Sequence of chain 1.B:
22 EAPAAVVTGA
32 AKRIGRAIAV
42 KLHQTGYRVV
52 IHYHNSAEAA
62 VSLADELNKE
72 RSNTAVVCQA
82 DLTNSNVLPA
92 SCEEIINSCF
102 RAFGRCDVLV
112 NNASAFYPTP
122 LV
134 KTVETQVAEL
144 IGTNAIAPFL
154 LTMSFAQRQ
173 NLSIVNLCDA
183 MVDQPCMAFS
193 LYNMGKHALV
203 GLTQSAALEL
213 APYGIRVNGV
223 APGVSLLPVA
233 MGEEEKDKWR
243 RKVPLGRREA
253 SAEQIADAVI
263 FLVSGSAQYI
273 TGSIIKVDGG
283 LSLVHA

This protein binds this small molecule.
Small molecule (SMILES): O=c1c(O)c(-c2cccc(O)c2)oc2ccc(O)cc12

Binding-site contacts:
Ligand atom OAQ contacts residue GLY225 of chain 1.B at 3.6 Å.
Ligand atom CAN contacts residue VAL226 of chain 1.B at 3.8 Å (hydrophobic).
Ligand atom CAH contacts residue LEU228 of chain 1.B at 3.8 Å (hydrophobic).
Ligand atom CAI contacts residue NAP1 of chain 1.I at 3.3 Å.
Ligand atom CAD contacts residue NAP1 of chain 1.I at 3.6 Å.
Ligand atom CAA contacts residue NAP1 of chain 1.I at 3.1 Å.
Ligand atom CAJ contacts residue NAP1 of chain 1.I at 3.5 Å.
Ligand atom OAR contacts residue NAP1 of chain 1.I at 3.4 Å (h-bond).
Ligand atom CAO contacts residue VAL226 of chain 1.B at 3.2 Å (hydrophobic).
Ligand atom OAQ contacts residue VAL226 of chain 1.B at 3.6 Å.
Ligand atom CAF contacts residue TYR194 of chain 1.B at 3.3 Å (hydrophobic).
Ligand atom OAS contacts residue ARG34 of chain 1.B at 2.8 Å (salt-bridge).
Ligand atom CAN contacts residue GLY225 of chain 1.B at 3.6 Å.
Ligand atom CAE contacts residue PHE117 of chain 1.B at 3.7 Å (hydrophobic).
Ligand atom CAF contacts residue NAP1 of chain 1.I at 3.8 Å.
Ligand atom OAG contacts residue PHE117 of chain 1.B at 3.7 Å.
Ligand atom CAK contacts residue VAL226 of chain 1.B at 3.4 Å (hydrophobic).
Ligand atom CAK contacts residue TRP241 of chain 1.B at 3.6 Å (hydrophobic).
Ligand atom OAS contacts residue LEU228 of chain 1.B at 3.1 Å (h-bond).
Ligand atom OAR contacts residue LEU228 of chain 1.B at 3.0 Å (h-bond).
Ligand atom CAH contacts residue NAP1 of chain 1.I at 3.4 Å.
Ligand atom CAO contacts residue GLY225 of chain 1.B at 3.8 Å.
Ligand atom CAF contacts residue PHE117 of chain 1.B at 3.6 Å (hydrophobic).
Ligand atom CAC contacts residue NAP1 of chain 1.I at 3.3 Å.
Ligand atom CAE contacts residue NAP1 of chain 1.I at 3.6 Å.
Ligand atom OAG contacts residue NAP1 of chain 1.I at 3.5 Å.
Ligand atom CAI contacts residue LEU228 of chain 1.B at 3.8 Å (hydrophobic).
Ligand atom CAA contacts residue TYR194 of chain 1.B at 3.3 Å (hydrophobic).
Ligand atom OAT contacts residue NAP1 of chain 1.I at 2.8 Å (h-bond).
Ligand atom OAQ contacts residue MET183 of chain 1.B at 3.9 Å.
Ligand atom CAA contacts residue PHE117 of chain 1.B at 3.6 Å (hydrophobic).
Ligand atom OAR contacts residue LEU229 of chain 1.B at 3.5 Å.
Ligand atom OAS contacts residue NAP1 of chain 1.I at 3.4 Å (h-bond).
Ligand atom OAT contacts residue SER115 of chain 1.B at 3.3 Å (h-bond).
Ligand atom CAP contacts residue VAL226 of chain 1.B at 2.9 Å (hydrophobic).
Ligand atom CAB contacts residue PHE117 of chain 1.B at 3.7 Å (hydrophobic).
Ligand atom OAR contacts residue PRO230 of chain 1.B at 3.4 Å.
Ligand atom OAT contacts residue PHE117 of chain 1.B at 3.7 Å.
Ligand atom CAP contacts residue TRP241 of chain 1.B at 3.4 Å (hydrophobic).
Ligand atom CAB contacts residue NAP1 of chain 1.I at 3.5 Å.